Sequence of chain 2.A:
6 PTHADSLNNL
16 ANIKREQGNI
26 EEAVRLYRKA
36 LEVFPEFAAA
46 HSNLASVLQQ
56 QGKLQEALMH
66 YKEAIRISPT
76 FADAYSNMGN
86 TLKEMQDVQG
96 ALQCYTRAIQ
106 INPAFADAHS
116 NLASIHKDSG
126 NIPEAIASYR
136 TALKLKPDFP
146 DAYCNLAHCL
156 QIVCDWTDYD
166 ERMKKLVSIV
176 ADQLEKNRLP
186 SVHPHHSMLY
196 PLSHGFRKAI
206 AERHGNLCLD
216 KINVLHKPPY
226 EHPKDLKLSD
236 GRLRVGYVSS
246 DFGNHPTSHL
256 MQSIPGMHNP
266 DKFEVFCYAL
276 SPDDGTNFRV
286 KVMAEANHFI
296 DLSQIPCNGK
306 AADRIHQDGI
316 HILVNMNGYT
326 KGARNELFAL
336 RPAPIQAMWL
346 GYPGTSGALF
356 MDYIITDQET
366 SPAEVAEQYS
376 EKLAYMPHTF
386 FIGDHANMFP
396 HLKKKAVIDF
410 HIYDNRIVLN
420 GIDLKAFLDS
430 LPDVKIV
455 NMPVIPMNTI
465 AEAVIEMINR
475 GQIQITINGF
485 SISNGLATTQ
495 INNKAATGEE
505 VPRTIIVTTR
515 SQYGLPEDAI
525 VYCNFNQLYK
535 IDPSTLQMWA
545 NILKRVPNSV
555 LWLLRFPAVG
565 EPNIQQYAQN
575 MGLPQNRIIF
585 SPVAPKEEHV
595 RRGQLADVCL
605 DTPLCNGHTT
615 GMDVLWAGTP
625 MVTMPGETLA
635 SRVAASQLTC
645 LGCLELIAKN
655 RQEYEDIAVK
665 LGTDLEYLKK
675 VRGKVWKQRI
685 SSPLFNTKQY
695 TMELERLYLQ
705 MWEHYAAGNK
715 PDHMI

Sequence of chain 2.B:
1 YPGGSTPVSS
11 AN

This small molecule binds to this protein.
Small molecule (SMILES): C/C=C/C(=O)N[C@@H]1[C@@H](O)[C@H](O)[C@@H](CO)S[C@@H]1OP(=O)(O)OP(=O)(O)OC[C@H]1O[C@@H](n2ccc(=O)[nH]c2=O)[C@H](O)[C@@H]1O

Binding-site contacts:
Ligand atom O10 contacts residue THR613 of chain 2.A at 3.0 Å (h-bond).
Ligand atom C25 contacts residue VAL587 of chain 2.A at 3.5 Å (hydrophobic).
Ligand atom C06 contacts residue THR252 of chain 2.A at 3.1 Å.
Ligand atom O20 contacts residue HIS593 of chain 2.A at 3.3 Å.
Ligand atom O31 contacts residue SER9 of chain 2.B at 3.0 Å (h-bond).
Ligand atom C05 contacts residue THR613 of chain 2.A at 3.2 Å.
Ligand atom O14 contacts residue VAL8 of chain 2.B at 3.5 Å.
Ligand atom N36 contacts residue HIS612 of chain 2.A at 3.1 Å (h-bond).
Ligand atom O32 contacts residue GLN531 of chain 2.A at 2.9 Å (h-bond).
Ligand atom S08 contacts residue SER9 of chain 2.B at 3.3 Å (h-bond).
Ligand atom C39 contacts residue CYS609 of chain 2.A at 3.0 Å (hydrophobic).
Ligand atom O20 contacts residue ASP617 of chain 2.A at 2.7 Å (salt-bridge).
Ligand atom O33 contacts residue THR614 of chain 2.A at 3.3 Å (h-bond).
Ligand atom O28 contacts residue ALA588 of chain 2.A at 3.5 Å (h-bond).
Ligand atom C27 contacts residue ALA588 of chain 2.A at 3.5 Å (hydrophobic).
Ligand atom C40 contacts residue TYR533 of chain 2.A at 3.4 Å (hydrophobic).
Ligand atom O28 contacts residue LYS590 of chain 2.A at 3.4 Å.
Ligand atom C38 contacts residue CYS609 of chain 2.A at 3.2 Å (hydrophobic).
Ligand atom O29 contacts residue ARG596 of chain 2.A at 3.1 Å (salt-bridge).
Ligand atom C24 contacts residue HIS593 of chain 2.A at 3.4 Å.
Ligand atom O10 contacts residue HIS612 of chain 2.A at 3.5 Å.
Ligand atom O07 contacts residue THR252 of chain 2.A at 2.8 Å (h-bond).
Ligand atom O41 contacts residue SER9 of chain 2.B at 3.4 Å.
Ligand atom C39 contacts residue TYR533 of chain 2.A at 3.2 Å (hydrophobic).
Ligand atom O01 contacts residue HIS612 of chain 2.A at 3.1 Å (h-bond).
Ligand atom O34 contacts residue LYS534 of chain 2.A at 2.7 Å (salt-bridge).
Ligand atom N26 contacts residue ALA588 of chain 2.A at 2.6 Å (h-bond).
Ligand atom O29 contacts residue VAL587 of chain 2.A at 3.4 Å.
Ligand atom O30 contacts residue THR6 of chain 2.B at 3.1 Å.
Ligand atom O33 contacts residue THR613 of chain 2.A at 2.9 Å (h-bond).
Ligand atom S08 contacts residue THR613 of chain 2.A at 3.4 Å (h-bond).
Ligand atom O33 contacts residue HIS612 of chain 2.A at 2.7 Å (h-bond).
Ligand atom C19 contacts residue ASP617 of chain 2.A at 3.3 Å.
Ligand atom C40 contacts residue CYS609 of chain 2.A at 1.8 Å (hydrophobic).
Ligand atom C25 contacts residue HIS593 of chain 2.A at 3.5 Å.
Ligand atom O29 contacts residue ALA588 of chain 2.A at 2.8 Å (h-bond).
Ligand atom O18 contacts residue LYS590 of chain 2.A at 2.9 Å (salt-bridge).
Ligand atom N26 contacts residue HIS593 of chain 2.A at 3.2 Å.
Ligand atom O20 contacts residue LYS590 of chain 2.A at 2.8 Å (salt-bridge).
Ligand atom O04 contacts residue LEU345 of chain 2.A at 3.0 Å (h-bond).